The protein below binds the small molecule below.
Small molecule (SMILES): CC(=O)N[C@@H]1[C@@H](O)[C@H](O)[C@@H](CO)O[C@H]1O

Sequence of chain 1.B:
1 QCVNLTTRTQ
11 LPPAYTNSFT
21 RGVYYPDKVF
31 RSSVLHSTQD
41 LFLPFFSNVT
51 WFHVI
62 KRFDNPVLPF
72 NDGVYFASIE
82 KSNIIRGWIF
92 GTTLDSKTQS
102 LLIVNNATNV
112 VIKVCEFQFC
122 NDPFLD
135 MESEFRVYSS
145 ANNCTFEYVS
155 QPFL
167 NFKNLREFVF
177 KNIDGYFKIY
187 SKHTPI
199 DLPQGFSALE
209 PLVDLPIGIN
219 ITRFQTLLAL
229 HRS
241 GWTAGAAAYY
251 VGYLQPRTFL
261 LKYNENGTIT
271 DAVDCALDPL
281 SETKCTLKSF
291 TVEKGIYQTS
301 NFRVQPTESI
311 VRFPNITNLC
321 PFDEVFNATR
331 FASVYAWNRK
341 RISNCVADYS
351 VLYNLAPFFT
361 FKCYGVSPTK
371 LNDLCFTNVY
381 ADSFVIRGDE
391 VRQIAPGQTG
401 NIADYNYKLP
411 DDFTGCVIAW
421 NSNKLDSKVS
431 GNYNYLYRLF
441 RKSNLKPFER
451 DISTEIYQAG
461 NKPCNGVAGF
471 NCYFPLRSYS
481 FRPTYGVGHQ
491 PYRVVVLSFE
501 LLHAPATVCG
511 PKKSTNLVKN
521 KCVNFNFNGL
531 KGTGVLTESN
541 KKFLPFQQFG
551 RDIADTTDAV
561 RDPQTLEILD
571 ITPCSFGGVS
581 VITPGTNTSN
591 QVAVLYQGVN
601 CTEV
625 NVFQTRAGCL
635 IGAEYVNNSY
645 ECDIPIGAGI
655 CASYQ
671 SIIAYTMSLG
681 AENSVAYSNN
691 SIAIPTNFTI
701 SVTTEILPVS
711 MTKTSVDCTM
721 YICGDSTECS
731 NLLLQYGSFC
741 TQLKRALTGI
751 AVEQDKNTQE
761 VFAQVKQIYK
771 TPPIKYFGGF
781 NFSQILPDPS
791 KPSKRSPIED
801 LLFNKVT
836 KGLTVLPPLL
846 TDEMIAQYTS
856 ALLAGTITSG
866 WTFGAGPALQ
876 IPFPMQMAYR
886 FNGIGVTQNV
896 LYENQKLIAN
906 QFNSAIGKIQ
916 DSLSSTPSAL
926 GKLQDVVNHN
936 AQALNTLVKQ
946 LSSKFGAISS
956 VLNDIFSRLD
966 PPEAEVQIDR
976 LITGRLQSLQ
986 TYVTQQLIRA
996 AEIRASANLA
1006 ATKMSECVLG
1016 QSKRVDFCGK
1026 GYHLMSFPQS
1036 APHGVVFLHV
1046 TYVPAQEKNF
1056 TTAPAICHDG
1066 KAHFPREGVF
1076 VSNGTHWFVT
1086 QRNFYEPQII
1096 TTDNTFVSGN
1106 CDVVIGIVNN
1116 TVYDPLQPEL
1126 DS

Binding-site contacts:
Ligand atom N2 contacts residue ASN48 of chain 1.B at 2.8 Å (h-bond).
Ligand atom C8 contacts residue ASN48 of chain 1.B at 4.2 Å.
Ligand atom O5 contacts residue ASN48 of chain 1.B at 2.4 Å (h-bond).
Ligand atom C7 contacts residue ASN48 of chain 1.B at 3.1 Å.
Ligand atom O7 contacts residue ASN48 of chain 1.B at 3.1 Å (h-bond).
Ligand atom C5 contacts residue ASN48 of chain 1.B at 3.7 Å.
Ligand atom C3 contacts residue ASN48 of chain 1.B at 3.8 Å.
Ligand atom C1 contacts residue ASN48 of chain 1.B at 1.4 Å.
Ligand atom O6 contacts residue TYR15 of chain 1.B at 3.9 Å.
Ligand atom C4 contacts residue ASN48 of chain 1.B at 4.2 Å.
Ligand atom C2 contacts residue ASN48 of chain 1.B at 2.4 Å.
Ligand atom C1 contacts residue TYR15 of chain 1.B at 3.8 Å (hydrophobic).
Ligand atom O5 contacts residue TYR15 of chain 1.B at 3.9 Å.
Ligand atom C5 contacts residue TYR15 of chain 1.B at 3.7 Å (hydrophobic).
Ligand atom C6 contacts residue TYR15 of chain 1.B at 3.8 Å (hydrophobic).